A small-molecule ligand and the protein it binds are described below.
Small molecule (SMILES): CC(=O)N[C@@H]1[C@@H](O)[C@H](O)[C@@H](CO)O[C@H]1O

Sequence of chain 1.D:
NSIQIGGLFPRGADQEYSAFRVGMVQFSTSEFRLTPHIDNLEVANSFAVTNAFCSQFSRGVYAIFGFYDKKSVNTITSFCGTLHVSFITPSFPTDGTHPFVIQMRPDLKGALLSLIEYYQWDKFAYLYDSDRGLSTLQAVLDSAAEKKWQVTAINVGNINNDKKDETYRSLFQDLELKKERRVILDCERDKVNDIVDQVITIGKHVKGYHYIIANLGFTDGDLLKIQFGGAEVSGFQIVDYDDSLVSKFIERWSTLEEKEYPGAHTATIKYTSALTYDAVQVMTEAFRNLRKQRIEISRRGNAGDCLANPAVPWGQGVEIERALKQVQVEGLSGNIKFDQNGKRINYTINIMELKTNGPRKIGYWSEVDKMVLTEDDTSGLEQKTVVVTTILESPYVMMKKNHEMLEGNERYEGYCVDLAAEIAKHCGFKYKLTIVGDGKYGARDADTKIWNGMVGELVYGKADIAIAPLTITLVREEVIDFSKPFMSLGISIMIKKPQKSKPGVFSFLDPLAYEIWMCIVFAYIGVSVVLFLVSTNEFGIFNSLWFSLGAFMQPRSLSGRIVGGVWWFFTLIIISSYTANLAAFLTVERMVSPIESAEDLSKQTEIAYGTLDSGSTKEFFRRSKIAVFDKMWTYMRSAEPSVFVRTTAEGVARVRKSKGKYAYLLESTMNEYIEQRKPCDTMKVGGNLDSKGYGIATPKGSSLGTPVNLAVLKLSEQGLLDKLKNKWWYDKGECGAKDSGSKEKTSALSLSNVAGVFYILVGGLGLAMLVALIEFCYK

Binding-site contacts:
Ligand atom C2 contacts residue GLN328 of chain 1.D at 3.2 Å.
Ligand atom O7 contacts residue ASN346 of chain 1.D at 4.4 Å.
Ligand atom C6 contacts residue ASN335 of chain 1.D at 3.4 Å.
Ligand atom C1 contacts residue GLN328 of chain 1.D at 4.2 Å.
Ligand atom N2 contacts residue ASN346 of chain 1.D at 3.6 Å (h-bond).
Ligand atom C3 contacts residue ASN346 of chain 1.D at 4.0 Å.
Ligand atom C8 contacts residue GLN328 of chain 1.D at 4.3 Å.
Ligand atom C4 contacts residue ASN346 of chain 1.D at 4.1 Å.
Ligand atom C3 contacts residue ASN335 of chain 1.D at 4.5 Å.
Ligand atom C2 contacts residue ASN335 of chain 1.D at 4.0 Å.
Ligand atom O5 contacts residue ASN346 of chain 1.D at 1.9 Å (h-bond).
Ligand atom C1 contacts residue ASN346 of chain 1.D at 1.5 Å.
Ligand atom O6 contacts residue ASN335 of chain 1.D at 2.7 Å (h-bond).
Ligand atom C3 contacts residue GLN328 of chain 1.D at 3.7 Å.
Ligand atom N2 contacts residue GLN328 of chain 1.D at 3.7 Å.
Ligand atom C5 contacts residue ASN346 of chain 1.D at 3.2 Å.
Ligand atom C6 contacts residue ASN346 of chain 1.D at 4.1 Å.
Ligand atom O5 contacts residue ASN335 of chain 1.D at 2.8 Å (h-bond).
Ligand atom C1 contacts residue ASN335 of chain 1.D at 3.6 Å.
Ligand atom C5 contacts residue ASN335 of chain 1.D at 3.4 Å.
Ligand atom C4 contacts residue ASN335 of chain 1.D at 3.7 Å.
Ligand atom C2 contacts residue ASN346 of chain 1.D at 2.9 Å.
Ligand atom C4 contacts residue GLN328 of chain 1.D at 4.2 Å.
Ligand atom O3 contacts residue GLN328 of chain 1.D at 3.3 Å (h-bond).
Ligand atom C7 contacts residue ASN346 of chain 1.D at 4.4 Å.
Ligand atom O7 contacts residue GLN328 of chain 1.D at 3.0 Å (h-bond).
Ligand atom C7 contacts residue GLN328 of chain 1.D at 3.4 Å.